Binding-site contacts:
Ligand atom CA contacts residue THR129 of chain 2.A at 3.4 Å.
Ligand atom NE contacts residue ARG3 of chain 2.A at 3.5 Å (salt-bridge).
Ligand atom CA contacts residue ASP83 of chain 2.A at 3.4 Å.
Ligand atom NH2 contacts residue ASP153 of chain 2.A at 2.8 Å (salt-bridge).
Ligand atom CZ contacts residue ASP153 of chain 2.A at 3.5 Å.
Ligand atom CZ contacts residue SO41 of chain 2.R at 3.6 Å.
Ligand atom N contacts residue ASP83 of chain 2.A at 2.8 Å (salt-bridge).
Ligand atom CA contacts residue ASP81 of chain 2.A at 3.5 Å.
Ligand atom NH1 contacts residue SO41 of chain 2.R at 2.8 Å (h-bond).
Ligand atom NE contacts residue SO41 of chain 2.R at 2.8 Å (h-bond).
Ligand atom CM1 contacts residue GLU152 of chain 2.A at 3.5 Å.
Ligand atom CM2 contacts residue GLU152 of chain 2.A at 3.7 Å.
Ligand atom N contacts residue THR128 of chain 2.A at 3.6 Å.
Ligand atom CG2 contacts residue GLN61 of chain 2.A at 3.6 Å.
Ligand atom O contacts residue ARG2 of chain 2.A at 3.4 Å (salt-bridge).
Ligand atom NH1 contacts residue ARG3 of chain 2.A at 3.2 Å.
Ligand atom CB contacts residue TYR132 of chain 2.A at 3.5 Å (hydrophobic).
Ligand atom N contacts residue ASP81 of chain 2.A at 2.7 Å (salt-bridge).
Ligand atom CZ contacts residue ARG3 of chain 2.A at 3.3 Å.
Ligand atom CB contacts residue THR129 of chain 2.A at 3.5 Å.
Ligand atom CD contacts residue SO41 of chain 2.R at 3.5 Å.
Ligand atom CD contacts residue TYR125 of chain 2.A at 3.6 Å (hydrophobic).
Ligand atom O contacts residue THR129 of chain 2.A at 2.9 Å (h-bond).
Ligand atom O contacts residue ASP83 of chain 2.A at 3.5 Å (salt-bridge).
Ligand atom C contacts residue THR129 of chain 2.A at 3.7 Å.
Ligand atom C contacts residue THR128 of chain 2.A at 3.7 Å.
Ligand atom N contacts residue THR129 of chain 2.A at 3.0 Å (h-bond).
Ligand atom CA contacts residue THR128 of chain 2.A at 3.6 Å.
Ligand atom CM3 contacts residue TYR132 of chain 2.A at 3.6 Å (hydrophobic).
Ligand atom NH2 contacts residue ARG3 of chain 2.A at 3.7 Å.
Ligand atom CM1 contacts residue ASP153 of chain 2.A at 3.4 Å.
Ligand atom CG2 contacts residue SO41 of chain 2.R at 3.5 Å.
Ligand atom NH2 contacts residue GLN127 of chain 2.A at 2.8 Å (h-bond).
Ligand atom O contacts residue THR128 of chain 2.A at 3.1 Å.
Ligand atom CB contacts residue ASP81 of chain 2.A at 3.6 Å.
Ligand atom O contacts residue CYS130 of chain 2.A at 3.5 Å (h-bond).
Ligand atom N contacts residue TYR132 of chain 2.A at 3.0 Å (h-bond).
Ligand atom CD contacts residue GLN127 of chain 2.A at 3.4 Å.
Ligand atom NH1 contacts residue ASP153 of chain 2.A at 3.2 Å (salt-bridge).
Ligand atom C contacts residue ASP83 of chain 2.A at 3.5 Å.

Sequence of chain 2.A:
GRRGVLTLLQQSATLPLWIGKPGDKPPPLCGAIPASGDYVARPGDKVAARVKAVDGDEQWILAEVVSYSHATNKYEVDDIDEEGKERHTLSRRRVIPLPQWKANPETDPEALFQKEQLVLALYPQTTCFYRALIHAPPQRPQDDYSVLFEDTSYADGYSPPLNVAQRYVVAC

This small molecule binds to this protein.
Small molecule (SMILES): C[C@H](N)C(=O)N[C@@H](CCCN=C(N)N)C(=O)N[C@H](C(=O)N[C@@H](CCCC[N+](C)(C)C)C(=O)N[C@@H](C)C(=O)N[C@H](C(=O)N[C@@H](C)C(=O)N[C@H](C=O)CCCN=C(N)N)[C@@H](C)O)[C@@H](C)O